Binding-site contacts:
Ligand atom FAK contacts residue ILE116 of chain 1.A at 4.1 Å.
Ligand atom CAH contacts residue LEU79 of chain 1.A at 3.9 Å (hydrophobic).
Ligand atom CAG contacts residue PHE96 of chain 1.A at 4.1 Å (hydrophobic).
Ligand atom CAB contacts residue PHE96 of chain 1.A at 3.8 Å (hydrophobic).
Ligand atom CAD contacts residue LEU83 of chain 1.A at 4.0 Å (hydrophobic).
Ligand atom CAA contacts residue PHE96 of chain 1.A at 3.8 Å (hydrophobic).
Ligand atom FAL contacts residue MET35 of chain 1.A at 3.9 Å.
Ligand atom CAC contacts residue LEU83 of chain 1.A at 4.1 Å (hydrophobic).
Ligand atom CAJ contacts residue ILE113 of chain 1.A at 3.4 Å (hydrophobic).
Ligand atom CAC contacts residue PHE96 of chain 1.A at 4.0 Å (hydrophobic).
Ligand atom OAO contacts residue LEU79 of chain 1.A at 3.6 Å.
Ligand atom SAR contacts residue MET76 of chain 1.A at 4.1 Å.
Ligand atom CAG contacts residue ALA42 of chain 1.A at 4.1 Å (hydrophobic).
Ligand atom CAH contacts residue GLU45 of chain 1.A at 3.2 Å.
Ligand atom OAP contacts residue GLY212 of chain 1.A at 4.2 Å.
Ligand atom OAP contacts residue LEU216 of chain 1.A at 3.4 Å.
Ligand atom CAG contacts residue LEU38 of chain 1.A at 4.1 Å (hydrophobic).
Ligand atom CAF contacts residue LEU38 of chain 1.A at 4.2 Å (hydrophobic).
Ligand atom CAE contacts residue ALA42 of chain 1.A at 3.8 Å (hydrophobic).
Ligand atom CAC contacts residue LEU79 of chain 1.A at 3.8 Å (hydrophobic).
Ligand atom OAO contacts residue GLU45 of chain 1.A at 2.5 Å (salt-bridge).
Ligand atom FAL contacts residue LEU38 of chain 1.A at 3.5 Å.
Ligand atom CAE contacts residue PHE96 of chain 1.A at 4.1 Å (hydrophobic).
Ligand atom OAP contacts residue MET76 of chain 1.A at 3.4 Å.
Ligand atom FAK contacts residue ILE113 of chain 1.A at 3.7 Å.
Ligand atom OAO contacts residue ARG86 of chain 1.A at 3.5 Å (salt-bridge).
Ligand atom CAI contacts residue LEU120 of chain 1.A at 4.2 Å (hydrophobic).
Ligand atom FAM contacts residue ILE113 of chain 1.A at 3.1 Å.
Ligand atom CAG contacts residue LEU41 of chain 1.A at 4.0 Å (hydrophobic).
Ligand atom CAE contacts residue LEU38 of chain 1.A at 3.4 Å (hydrophobic).
Ligand atom FAK contacts residue GLY212 of chain 1.A at 4.2 Å.
Ligand atom OAQ contacts residue MET76 of chain 1.A at 4.0 Å.
Ligand atom FAM contacts residue ILE116 of chain 1.A at 3.9 Å.
Ligand atom FAK contacts residue HIS215 of chain 1.A at 3.6 Å.
Ligand atom OAQ contacts residue GLY212 of chain 1.A at 3.2 Å.
Ligand atom OAQ contacts residue ILE116 of chain 1.A at 4.1 Å.
Ligand atom CAG contacts residue GLU45 of chain 1.A at 3.1 Å.
Ligand atom CAH contacts residue PHE96 of chain 1.A at 4.2 Å (hydrophobic).
Ligand atom CAD contacts residue MET80 of chain 1.A at 3.8 Å (hydrophobic).
Ligand atom FAL contacts residue ILE113 of chain 1.A at 3.3 Å.

The small molecule below binds the protein below.
Small molecule (SMILES): O=S(=O)(N1CCc2cc(O)ccc2C1)C(F)(F)F

Sequence of chain 1.A:
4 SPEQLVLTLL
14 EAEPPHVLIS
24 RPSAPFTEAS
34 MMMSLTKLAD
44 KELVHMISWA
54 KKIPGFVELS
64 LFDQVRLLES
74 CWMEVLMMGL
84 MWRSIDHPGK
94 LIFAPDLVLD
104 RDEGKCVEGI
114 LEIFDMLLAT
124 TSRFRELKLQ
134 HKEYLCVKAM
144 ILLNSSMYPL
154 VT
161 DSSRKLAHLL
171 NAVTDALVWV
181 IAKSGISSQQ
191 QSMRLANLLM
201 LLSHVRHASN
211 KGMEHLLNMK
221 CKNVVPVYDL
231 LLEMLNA